Binding-site contacts:
Ligand atom C12 contacts residue PHE96 of chain 1.B at 4.2 Å (hydrophobic).
Ligand atom C1 contacts residue GLU45 of chain 1.B at 3.4 Å.
Ligand atom C3 contacts residue PHE96 of chain 1.B at 4.0 Å (hydrophobic).
Ligand atom C15 contacts residue ILE113 of chain 1.B at 4.1 Å (hydrophobic).
Ligand atom C4 contacts residue PHE96 of chain 1.B at 4.0 Å (hydrophobic).
Ligand atom O23 contacts residue MET80 of chain 1.B at 3.5 Å.
Ligand atom O22 contacts residue LEU216 of chain 1.B at 3.4 Å.
Ligand atom O24 contacts residue LEU79 of chain 1.B at 3.8 Å.
Ligand atom C16 contacts residue LEU216 of chain 1.B at 3.8 Å (hydrophobic).
Ligand atom O23 contacts residue ILE116 of chain 1.B at 3.6 Å.
Ligand atom O24 contacts residue ARG86 of chain 1.B at 3.7 Å.
Ligand atom C15 contacts residue HIS215 of chain 1.B at 4.1 Å.
Ligand atom C6 contacts residue ALA42 of chain 1.B at 4.1 Å (hydrophobic).
Ligand atom C5 contacts residue LEU38 of chain 1.B at 3.9 Å (hydrophobic).
Ligand atom O22 contacts residue MET35 of chain 1.B at 3.7 Å.
Ligand atom C18 contacts residue LEU38 of chain 1.B at 3.9 Å (hydrophobic).
Ligand atom C16 contacts residue HIS215 of chain 1.B at 4.0 Å.
Ligand atom C2 contacts residue LEU83 of chain 1.B at 4.1 Å (hydrophobic).
Ligand atom C17 contacts residue LEU38 of chain 1.B at 4.0 Å (hydrophobic).
Ligand atom C2 contacts residue LEU79 of chain 1.B at 3.8 Å (hydrophobic).
Ligand atom N11 contacts residue MET76 of chain 1.B at 4.2 Å.
Ligand atom C17 contacts residue LEU216 of chain 1.B at 3.6 Å (hydrophobic).
Ligand atom C2 contacts residue PHE96 of chain 1.B at 4.2 Å (hydrophobic).
Ligand atom O23 contacts residue GLY212 of chain 1.B at 3.9 Å.
Ligand atom O10 contacts residue LEU83 of chain 1.B at 3.6 Å.
Ligand atom O10 contacts residue PHE96 of chain 1.B at 4.1 Å.
Ligand atom C15 contacts residue GLY212 of chain 1.B at 4.0 Å.
Ligand atom C16 contacts residue ILE113 of chain 1.B at 4.0 Å (hydrophobic).
Ligand atom N11 contacts residue PHE96 of chain 1.B at 4.2 Å.
Ligand atom O22 contacts residue HIS215 of chain 1.B at 3.1 Å (h-bond).
Ligand atom N11 contacts residue MET80 of chain 1.B at 3.3 Å.
Ligand atom C6 contacts residue LEU41 of chain 1.B at 4.2 Å (hydrophobic).
Ligand atom C3 contacts residue LEU83 of chain 1.B at 4.1 Å (hydrophobic).
Ligand atom N11 contacts residue LEU120 of chain 1.B at 4.1 Å.
Ligand atom O24 contacts residue GLU45 of chain 1.B at 2.5 Å (salt-bridge).
Ligand atom C2 contacts residue MET80 of chain 1.B at 4.2 Å (hydrophobic).
Ligand atom C6 contacts residue GLU45 of chain 1.B at 3.6 Å.
Ligand atom O22 contacts residue ILE113 of chain 1.B at 4.0 Å.
Ligand atom O10 contacts residue MET80 of chain 1.B at 3.3 Å.
Ligand atom C1 contacts residue LEU79 of chain 1.B at 3.9 Å (hydrophobic).

A protein and the small-molecule ligand that binds it are described below.
Small molecule (SMILES): Oc1ccc(-c2noc3cc(O)ccc23)c(O)c1

Sequence of chain 1.B:
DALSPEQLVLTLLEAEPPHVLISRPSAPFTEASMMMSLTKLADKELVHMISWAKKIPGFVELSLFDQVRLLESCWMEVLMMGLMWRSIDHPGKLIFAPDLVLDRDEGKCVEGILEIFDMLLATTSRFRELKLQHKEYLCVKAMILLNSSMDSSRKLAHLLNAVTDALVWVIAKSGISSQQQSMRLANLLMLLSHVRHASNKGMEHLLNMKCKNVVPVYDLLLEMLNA